A protein and the small-molecule ligand that binds it are described below.
Small molecule (SMILES): CC(=O)N[C@H]1[C@H](O[C@H]2[C@H](O)[C@@H](NC(C)=O)CO[C@@H]2CO)O[C@H](CO)[C@@H](O)[C@@H]1O

Binding-site contacts:
Ligand atom C5 contacts residue ASN19 of chain 23.Y at 3.3 Å.
Ligand atom C1 contacts residue ASN19 of chain 23.Y at 1.9 Å.
Ligand atom O6 contacts residue ASN19 of chain 23.Y at 4.4 Å.
Ligand atom C2 contacts residue ASN19 of chain 23.Y at 3.4 Å.
Ligand atom C4 contacts residue ASN19 of chain 23.Y at 4.5 Å.
Ligand atom C6 contacts residue ASN19 of chain 23.Y at 4.1 Å.
Ligand atom C3 contacts residue ASN19 of chain 23.Y at 4.4 Å.
Ligand atom O5 contacts residue ASN19 of chain 23.Y at 2.2 Å (h-bond).
Ligand atom N2 contacts residue ASN19 of chain 23.Y at 4.0 Å.
Ligand atom O7 contacts residue ASN19 of chain 23.Y at 4.4 Å.
Ligand atom C8 contacts residue TYR17 of chain 23.Y at 4.0 Å (hydrophobic).

Sequence of chain 23.Y:
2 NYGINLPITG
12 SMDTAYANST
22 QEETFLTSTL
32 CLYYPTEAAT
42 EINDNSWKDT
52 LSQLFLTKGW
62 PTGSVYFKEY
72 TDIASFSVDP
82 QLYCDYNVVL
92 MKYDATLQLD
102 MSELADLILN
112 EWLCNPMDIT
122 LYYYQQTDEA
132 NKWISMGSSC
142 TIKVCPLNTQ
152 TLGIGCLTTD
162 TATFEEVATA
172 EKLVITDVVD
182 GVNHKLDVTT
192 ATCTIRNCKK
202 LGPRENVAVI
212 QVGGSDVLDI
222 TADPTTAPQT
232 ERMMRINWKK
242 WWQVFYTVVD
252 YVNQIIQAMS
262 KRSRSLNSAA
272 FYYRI